Binding-site contacts:
Ligand atom C8 contacts residue ASN528 of chain 1.A at 4.3 Å.
Ligand atom C5 contacts residue ASN528 of chain 1.A at 3.7 Å.
Ligand atom C8 contacts residue HIS399 of chain 1.A at 3.7 Å.
Ligand atom O7 contacts residue SER402 of chain 1.A at 3.7 Å.
Ligand atom C2 contacts residue ASN528 of chain 1.A at 2.4 Å.
Ligand atom N2 contacts residue ASN528 of chain 1.A at 2.9 Å (h-bond).
Ligand atom C3 contacts residue SER402 of chain 1.A at 4.1 Å.
Ligand atom C8 contacts residue SER402 of chain 1.A at 3.2 Å.
Ligand atom O3 contacts residue SER402 of chain 1.A at 3.1 Å (h-bond).
Ligand atom O5 contacts residue ASN528 of chain 1.A at 2.4 Å (h-bond).
Ligand atom C3 contacts residue ASN528 of chain 1.A at 3.8 Å.
Ligand atom C7 contacts residue SER402 of chain 1.A at 3.1 Å.
Ligand atom C1 contacts residue ASN528 of chain 1.A at 1.4 Å.
Ligand atom C7 contacts residue SER527 of chain 1.A at 4.5 Å.
Ligand atom C8 contacts residue SER527 of chain 1.A at 3.6 Å.
Ligand atom C2 contacts residue SER402 of chain 1.A at 4.0 Å.
Ligand atom C7 contacts residue ASN528 of chain 1.A at 3.1 Å.
Ligand atom O7 contacts residue ASN528 of chain 1.A at 3.0 Å (h-bond).
Ligand atom N2 contacts residue SER402 of chain 1.A at 3.2 Å (h-bond).
Ligand atom C4 contacts residue ASN528 of chain 1.A at 4.2 Å.

Sequence of chain 1.A:
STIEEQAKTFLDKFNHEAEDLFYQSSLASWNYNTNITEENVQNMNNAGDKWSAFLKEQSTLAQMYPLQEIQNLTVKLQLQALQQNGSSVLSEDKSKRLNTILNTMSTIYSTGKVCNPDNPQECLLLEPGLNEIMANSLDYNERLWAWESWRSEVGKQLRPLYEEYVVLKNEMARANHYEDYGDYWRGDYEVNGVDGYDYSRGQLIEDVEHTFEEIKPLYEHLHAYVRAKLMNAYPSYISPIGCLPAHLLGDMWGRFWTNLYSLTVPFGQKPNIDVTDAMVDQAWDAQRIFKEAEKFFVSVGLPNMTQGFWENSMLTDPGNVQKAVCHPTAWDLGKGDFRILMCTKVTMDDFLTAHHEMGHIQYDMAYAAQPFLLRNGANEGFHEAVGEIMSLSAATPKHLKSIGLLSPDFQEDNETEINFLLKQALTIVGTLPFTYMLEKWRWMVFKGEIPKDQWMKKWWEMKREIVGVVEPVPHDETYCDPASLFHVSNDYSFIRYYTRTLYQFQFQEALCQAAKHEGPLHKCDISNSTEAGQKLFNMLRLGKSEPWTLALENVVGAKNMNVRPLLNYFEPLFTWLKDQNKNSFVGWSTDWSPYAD

The small molecule below binds the protein below.
Small molecule (SMILES): CC(=O)N[C@@H]1[C@@H](O)[C@H](O)[C@@H](CO)O[C@H]1O